The small molecule below binds the protein below.
Small molecule (SMILES): OC[C@H]1O[C@H](O[C@@H]2[C@@H](O)[C@@H](O)O[C@H](CO)[C@@H]2O)[C@H](O)[C@@H](O)[C@H]1O

Sequence of chain 1.A:
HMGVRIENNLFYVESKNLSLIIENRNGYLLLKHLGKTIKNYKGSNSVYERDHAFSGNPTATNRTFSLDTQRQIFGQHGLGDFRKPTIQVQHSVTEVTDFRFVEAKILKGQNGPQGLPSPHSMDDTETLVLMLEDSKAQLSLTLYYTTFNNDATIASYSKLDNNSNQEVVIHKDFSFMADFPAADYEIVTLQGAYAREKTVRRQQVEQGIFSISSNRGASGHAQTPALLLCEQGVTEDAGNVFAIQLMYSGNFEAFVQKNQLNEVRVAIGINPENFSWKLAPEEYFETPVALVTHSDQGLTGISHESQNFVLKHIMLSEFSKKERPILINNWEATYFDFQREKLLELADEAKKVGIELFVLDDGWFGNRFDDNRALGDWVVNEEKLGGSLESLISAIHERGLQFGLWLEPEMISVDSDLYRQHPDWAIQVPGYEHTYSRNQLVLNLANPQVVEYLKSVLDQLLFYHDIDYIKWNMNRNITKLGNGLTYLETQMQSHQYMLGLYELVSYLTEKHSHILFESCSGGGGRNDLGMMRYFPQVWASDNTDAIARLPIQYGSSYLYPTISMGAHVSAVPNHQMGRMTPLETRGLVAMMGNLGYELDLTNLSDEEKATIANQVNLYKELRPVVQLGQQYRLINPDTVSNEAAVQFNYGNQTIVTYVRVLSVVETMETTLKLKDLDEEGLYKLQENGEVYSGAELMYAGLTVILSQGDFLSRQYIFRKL

Binding-site contacts:
Ligand atom O3 contacts residue SER159 of chain 1.A at 2.8 Å (h-bond).
Ligand atom C2 contacts residue ASP180 of chain 1.A at 3.3 Å.
Ligand atom C6 contacts residue THR161 of chain 1.A at 3.5 Å.
Ligand atom C2 contacts residue ASN182 of chain 1.A at 4.5 Å.
Ligand atom O5 contacts residue ASP180 of chain 1.A at 4.4 Å.
Ligand atom C6 contacts residue ASP180 of chain 1.A at 4.1 Å.
Ligand atom O1 contacts residue LYS178 of chain 1.A at 2.8 Å (salt-bridge).
Ligand atom C5 contacts residue THR161 of chain 1.A at 4.3 Å.
Ligand atom C3 contacts residue ASP180 of chain 1.A at 3.5 Å.
Ligand atom C1 contacts residue ASP180 of chain 1.A at 4.5 Å.
Ligand atom C4 contacts residue ASP180 of chain 1.A at 3.3 Å.
Ligand atom C4 contacts residue SER159 of chain 1.A at 4.0 Å.
Ligand atom C1 contacts residue LYS178 of chain 1.A at 3.5 Å.
Ligand atom O2 contacts residue ASP180 of chain 1.A at 2.6 Å (salt-bridge).
Ligand atom C6 contacts residue LYS178 of chain 1.A at 3.7 Å.
Ligand atom O6 contacts residue TYR163 of chain 1.A at 4.0 Å.
Ligand atom C3 contacts residue SER159 of chain 1.A at 3.9 Å.
Ligand atom C3 contacts residue ASN182 of chain 1.A at 4.2 Å.
Ligand atom O2 contacts residue LYS178 of chain 1.A at 2.5 Å (salt-bridge).
Ligand atom O5 contacts residue LYS178 of chain 1.A at 4.3 Å.
Ligand atom C4 contacts residue THR161 of chain 1.A at 4.3 Å.
Ligand atom C5 contacts residue LYS178 of chain 1.A at 3.9 Å.
Ligand atom O3 contacts residue ASN182 of chain 1.A at 3.1 Å (h-bond).
Ligand atom C1 contacts residue TYR303 of chain 1.A at 3.5 Å (hydrophobic).
Ligand atom O5 contacts residue TYR303 of chain 1.A at 3.9 Å.
Ligand atom O6 contacts residue THR161 of chain 1.A at 4.5 Å.
Ligand atom C2 contacts residue TYR303 of chain 1.A at 4.1 Å (hydrophobic).
Ligand atom O2 contacts residue ASN182 of chain 1.A at 3.5 Å (h-bond).
Ligand atom C2 contacts residue LYS178 of chain 1.A at 3.5 Å.
Ligand atom C5 contacts residue ASP180 of chain 1.A at 3.3 Å.
Ligand atom O6 contacts residue LYS178 of chain 1.A at 3.1 Å (salt-bridge).
Ligand atom O1 contacts residue TYR303 of chain 1.A at 4.5 Å.
Ligand atom O3 contacts residue ASP180 of chain 1.A at 3.8 Å.
Ligand atom C3 contacts residue LYS178 of chain 1.A at 4.0 Å.
Ligand atom O4 contacts residue SER159 of chain 1.A at 4.3 Å.
Ligand atom O2 contacts residue TYR303 of chain 1.A at 4.0 Å.